This small molecule binds to this protein.
Small molecule (SMILES): CC(=O)N[C@H]1[C@H](O[C@H]2[C@H](O)[C@@H](NC(C)=O)CO[C@@H]2CO)O[C@H](CO)[C@@H](O)[C@@H]1O

Binding-site contacts:
Ligand atom C7 contacts residue ASN696 of chain 1.G at 3.5 Å.
Ligand atom C1 contacts residue ASN696 of chain 1.G at 1.4 Å.
Ligand atom C8 contacts residue GLY1118 of chain 1.G at 4.1 Å.
Ligand atom C5 contacts residue ASN696 of chain 1.G at 3.6 Å.
Ligand atom O5 contacts residue ASN696 of chain 1.G at 2.4 Å (h-bond).
Ligand atom C2 contacts residue ASN696 of chain 1.G at 2.5 Å.
Ligand atom O7 contacts residue ILE1117 of chain 1.G at 4.4 Å.
Ligand atom O7 contacts residue ASN696 of chain 1.G at 3.8 Å.
Ligand atom N2 contacts residue ASN696 of chain 1.G at 2.9 Å (h-bond).
Ligand atom C3 contacts residue ASN696 of chain 1.G at 3.8 Å.
Ligand atom C4 contacts residue ASN696 of chain 1.G at 4.2 Å.

Sequence of chain 1.G:
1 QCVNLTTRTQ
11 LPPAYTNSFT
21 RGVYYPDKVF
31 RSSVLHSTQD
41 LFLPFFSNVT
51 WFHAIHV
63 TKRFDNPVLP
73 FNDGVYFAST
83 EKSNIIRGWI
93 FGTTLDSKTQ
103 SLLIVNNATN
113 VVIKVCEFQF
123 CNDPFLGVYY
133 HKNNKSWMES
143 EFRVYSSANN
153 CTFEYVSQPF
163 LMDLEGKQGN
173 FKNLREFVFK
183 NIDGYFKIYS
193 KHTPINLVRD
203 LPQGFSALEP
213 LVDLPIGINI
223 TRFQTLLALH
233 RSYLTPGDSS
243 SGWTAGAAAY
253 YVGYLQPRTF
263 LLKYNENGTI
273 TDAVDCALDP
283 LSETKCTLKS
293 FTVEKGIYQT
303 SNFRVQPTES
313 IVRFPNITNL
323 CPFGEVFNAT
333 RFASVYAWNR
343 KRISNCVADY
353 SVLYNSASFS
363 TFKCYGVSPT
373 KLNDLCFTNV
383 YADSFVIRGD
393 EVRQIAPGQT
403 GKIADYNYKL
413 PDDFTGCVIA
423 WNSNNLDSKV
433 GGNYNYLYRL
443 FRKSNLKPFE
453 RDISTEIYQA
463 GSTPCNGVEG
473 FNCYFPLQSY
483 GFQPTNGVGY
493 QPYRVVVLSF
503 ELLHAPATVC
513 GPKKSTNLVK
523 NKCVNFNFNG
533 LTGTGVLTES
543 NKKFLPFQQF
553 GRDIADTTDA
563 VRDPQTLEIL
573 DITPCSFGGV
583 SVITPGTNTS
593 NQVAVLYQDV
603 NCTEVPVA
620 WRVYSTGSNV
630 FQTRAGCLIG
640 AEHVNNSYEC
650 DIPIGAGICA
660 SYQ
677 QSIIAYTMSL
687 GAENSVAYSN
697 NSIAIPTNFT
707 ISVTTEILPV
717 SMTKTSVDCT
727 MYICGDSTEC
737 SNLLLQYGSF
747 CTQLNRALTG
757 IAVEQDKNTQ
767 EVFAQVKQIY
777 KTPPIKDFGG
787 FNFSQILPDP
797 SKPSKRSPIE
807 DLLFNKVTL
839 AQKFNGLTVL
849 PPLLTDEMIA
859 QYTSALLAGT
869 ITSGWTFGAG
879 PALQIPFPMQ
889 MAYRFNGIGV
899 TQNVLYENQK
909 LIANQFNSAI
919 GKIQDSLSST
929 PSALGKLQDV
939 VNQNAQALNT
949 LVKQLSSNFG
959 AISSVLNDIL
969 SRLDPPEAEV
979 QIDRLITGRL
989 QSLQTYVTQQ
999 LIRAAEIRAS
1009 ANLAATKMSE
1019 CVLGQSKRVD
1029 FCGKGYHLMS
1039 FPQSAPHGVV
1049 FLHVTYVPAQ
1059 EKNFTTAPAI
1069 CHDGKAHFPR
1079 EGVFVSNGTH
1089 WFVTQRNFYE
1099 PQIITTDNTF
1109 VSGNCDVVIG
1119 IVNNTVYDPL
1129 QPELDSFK